Binding-site contacts:
Ligand atom O18 contacts residue LEU47 of chain 1.A at 3.3 Å.
Ligand atom C17 contacts residue TYR50 of chain 1.A at 3.6 Å (hydrophobic).
Ligand atom C5 contacts residue HIS35 of chain 1.B at 3.7 Å.
Ligand atom C3 contacts residue TRP109 of chain 1.B at 3.7 Å (hydrophobic).
Ligand atom C4 contacts residue HIS90 of chain 1.A at 3.6 Å.
Ligand atom C13 contacts residue HIS35 of chain 1.A at 3.8 Å.
Ligand atom C20 contacts residue HIS105 of chain 1.B at 2.9 Å.
Ligand atom N1 contacts residue ASP99 of chain 1.B at 3.3 Å (salt-bridge).
Ligand atom C14 contacts residue PRO100 of chain 1.B at 3.8 Å (hydrophobic).
Ligand atom C21 contacts residue HIS105 of chain 1.B at 3.8 Å.
Ligand atom C6 contacts residue HIS90 of chain 1.A at 3.5 Å.
Ligand atom C11 contacts residue TYR37 of chain 1.A at 3.7 Å (hydrophobic).
Ligand atom C6 contacts residue TYR92 of chain 1.A at 3.5 Å (hydrophobic).
Ligand atom O23 contacts residue GLY106 of chain 1.B at 3.6 Å (h-bond).
Ligand atom C22 contacts residue TYR50 of chain 1.A at 3.4 Å (hydrophobic).
Ligand atom C2 contacts residue ASP107 of chain 1.B at 3.3 Å.
Ligand atom C10 contacts residue HIS35 of chain 1.A at 3.7 Å.
Ligand atom C21 contacts residue TYR50 of chain 1.A at 3.3 Å (hydrophobic).
Ligand atom C3 contacts residue ALA97 of chain 1.B at 3.7 Å (hydrophobic).
Ligand atom O24 contacts residue TYR50 of chain 1.A at 3.5 Å (h-bond).
Ligand atom C2 contacts residue TYR37 of chain 1.A at 3.2 Å (hydrophobic).
Ligand atom C8 contacts residue ASP107 of chain 1.B at 3.6 Å.
Ligand atom C19 contacts residue TYR50 of chain 1.A at 3.4 Å (hydrophobic).
Ligand atom N16 contacts residue PRO100 of chain 1.B at 3.5 Å.
Ligand atom O18 contacts residue GLY106 of chain 1.B at 3.5 Å.
Ligand atom O23 contacts residue HIS105 of chain 1.B at 3.7 Å.
Ligand atom C15 contacts residue HIS35 of chain 1.A at 3.6 Å.
Ligand atom O7 contacts residue HIS35 of chain 1.B at 3.3 Å.
Ligand atom C9 contacts residue TYR37 of chain 1.A at 3.4 Å (hydrophobic).
Ligand atom C6 contacts residue ASP99 of chain 1.B at 3.6 Å.
Ligand atom O18 contacts residue TYR50 of chain 1.A at 3.5 Å.
Ligand atom O23 contacts residue TYR50 of chain 1.A at 3.3 Å.
Ligand atom O7 contacts residue ASP99 of chain 1.B at 2.6 Å (salt-bridge).
Ligand atom C8 contacts residue ASP99 of chain 1.B at 3.3 Å.
Ligand atom C20 contacts residue GLY106 of chain 1.B at 3.8 Å.
Ligand atom C13 contacts residue PRO100 of chain 1.B at 3.6 Å (hydrophobic).
Ligand atom C22 contacts residue GLY104 of chain 1.B at 3.6 Å.
Ligand atom O24 contacts residue GLY104 of chain 1.B at 3.0 Å (h-bond).
Ligand atom C5 contacts residue HIS90 of chain 1.A at 3.7 Å.
Ligand atom C17 contacts residue PRO100 of chain 1.B at 3.8 Å (hydrophobic).

Sequence of chain 1.B:
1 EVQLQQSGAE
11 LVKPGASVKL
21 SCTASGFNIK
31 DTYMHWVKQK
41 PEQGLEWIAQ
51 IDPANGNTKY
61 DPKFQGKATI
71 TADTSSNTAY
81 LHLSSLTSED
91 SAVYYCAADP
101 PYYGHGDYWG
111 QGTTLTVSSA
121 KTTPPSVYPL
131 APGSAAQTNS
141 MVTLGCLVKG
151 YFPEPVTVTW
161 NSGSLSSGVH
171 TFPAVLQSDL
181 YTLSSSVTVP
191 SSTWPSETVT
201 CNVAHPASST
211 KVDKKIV

A small-molecule ligand and the protein it binds are described below.
Small molecule (SMILES): O=C(O)CCCC(=O)Nc1ccc(CC[N+]2([O-])CCCCC2)cc1

Sequence of chain 1.A:
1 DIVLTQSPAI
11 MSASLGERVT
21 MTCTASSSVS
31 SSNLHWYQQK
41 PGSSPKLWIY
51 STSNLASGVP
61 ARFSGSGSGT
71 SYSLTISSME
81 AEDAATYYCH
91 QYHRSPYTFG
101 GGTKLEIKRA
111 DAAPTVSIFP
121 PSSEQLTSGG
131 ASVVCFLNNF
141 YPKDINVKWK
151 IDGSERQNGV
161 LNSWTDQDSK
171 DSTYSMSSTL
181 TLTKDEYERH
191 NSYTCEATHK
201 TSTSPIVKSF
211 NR